Sequence of chain 26.A:
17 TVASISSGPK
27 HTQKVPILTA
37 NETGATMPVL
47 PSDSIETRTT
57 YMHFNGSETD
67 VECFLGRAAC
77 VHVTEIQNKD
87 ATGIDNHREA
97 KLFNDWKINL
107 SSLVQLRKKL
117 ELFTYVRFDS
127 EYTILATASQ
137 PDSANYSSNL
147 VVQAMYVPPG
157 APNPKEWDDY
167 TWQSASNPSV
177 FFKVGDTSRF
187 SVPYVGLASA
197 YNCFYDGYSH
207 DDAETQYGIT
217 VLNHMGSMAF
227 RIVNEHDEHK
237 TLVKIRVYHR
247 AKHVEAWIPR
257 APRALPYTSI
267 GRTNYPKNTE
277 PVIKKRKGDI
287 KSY

A protein and the small-molecule ligand that binds it are described below.
Small molecule (SMILES): COc1ccc(N2CCN(c3cccc(C)c3)CC2)nn1

Binding-site contacts:
Ligand atom C19 contacts residue VAL191 of chain 26.A at 4.0 Å (hydrophobic).
Ligand atom C1 contacts residue DMS1 of chain 26.F at 4.1 Å.
Ligand atom C13 contacts residue TYR197 of chain 26.A at 4.0 Å (hydrophobic).
Ligand atom C13 contacts residue TYR128 of chain 26.A at 3.0 Å (hydrophobic).
Ligand atom C16 contacts residue TYR128 of chain 26.A at 2.9 Å (hydrophobic).
Ligand atom C10 contacts residue LEU106 of chain 26.A at 4.0 Å (hydrophobic).
Ligand atom C18 contacts residue VAL188 of chain 26.A at 3.9 Å (hydrophobic).
Ligand atom C10 contacts residue TYR128 of chain 26.A at 3.6 Å (hydrophobic).
Ligand atom N4 contacts residue ASN219 of chain 26.A at 4.0 Å.
Ligand atom N4 contacts residue DMS1 of chain 26.F at 3.6 Å (h-bond).
Ligand atom C15 contacts residue TYR128 of chain 26.A at 3.0 Å (hydrophobic).
Ligand atom C21 contacts residue ILE104 of chain 26.A at 3.5 Å (hydrophobic).
Ligand atom N12 contacts residue TYR128 of chain 26.A at 2.5 Å (h-bond).
Ligand atom C7 contacts residue LEU106 of chain 26.A at 4.1 Å (hydrophobic).
Ligand atom C19 contacts residue VAL188 of chain 26.A at 3.5 Å (hydrophobic).
Ligand atom N5 contacts residue DMS1 of chain 26.F at 3.9 Å.
Ligand atom C8 contacts residue TYR197 of chain 26.A at 3.4 Å (hydrophobic).
Ligand atom C20 contacts residue VAL188 of chain 26.A at 3.7 Å (hydrophobic).
Ligand atom C21 contacts residue MET224 of chain 26.A at 4.0 Å (hydrophobic).
Ligand atom C14 contacts residue TYR197 of chain 26.A at 4.1 Å (hydrophobic).
Ligand atom C19 contacts residue TYR152 of chain 26.A at 3.9 Å (hydrophobic).
Ligand atom C8 contacts residue PHE124 of chain 26.A at 3.6 Å (hydrophobic).
Ligand atom C7 contacts residue PHE124 of chain 26.A at 3.8 Å (hydrophobic).
Ligand atom C10 contacts residue MET221 of chain 26.A at 4.0 Å (hydrophobic).
Ligand atom C17 contacts residue TYR128 of chain 26.A at 3.8 Å (hydrophobic).
Ligand atom C11 contacts residue MET221 of chain 26.A at 4.0 Å (hydrophobic).
Ligand atom C18 contacts residue TYR152 of chain 26.A at 3.8 Å (hydrophobic).
Ligand atom C20 contacts residue VAL191 of chain 26.A at 3.5 Å (hydrophobic).
Ligand atom N5 contacts residue ASN219 of chain 26.A at 4.1 Å.
Ligand atom C13 contacts residue SER126 of chain 26.A at 3.7 Å.
Ligand atom N9 contacts residue TYR128 of chain 26.A at 4.1 Å.
Ligand atom C14 contacts residue SER126 of chain 26.A at 3.6 Å.
Ligand atom C1 contacts residue ASN198 of chain 26.A at 4.0 Å.
Ligand atom C16 contacts residue ILE104 of chain 26.A at 3.7 Å (hydrophobic).
Ligand atom C7 contacts residue TYR197 of chain 26.A at 3.5 Å (hydrophobic).
Ligand atom C11 contacts residue ILE104 of chain 26.A at 3.5 Å (hydrophobic).
Ligand atom C10 contacts residue ILE104 of chain 26.A at 3.9 Å (hydrophobic).
Ligand atom C11 contacts residue TYR128 of chain 26.A at 3.4 Å (hydrophobic).
Ligand atom C17 contacts residue ILE104 of chain 26.A at 3.8 Å (hydrophobic).
Ligand atom C14 contacts residue TYR128 of chain 26.A at 3.3 Å (hydrophobic).